Sequence of chain 1.WA:
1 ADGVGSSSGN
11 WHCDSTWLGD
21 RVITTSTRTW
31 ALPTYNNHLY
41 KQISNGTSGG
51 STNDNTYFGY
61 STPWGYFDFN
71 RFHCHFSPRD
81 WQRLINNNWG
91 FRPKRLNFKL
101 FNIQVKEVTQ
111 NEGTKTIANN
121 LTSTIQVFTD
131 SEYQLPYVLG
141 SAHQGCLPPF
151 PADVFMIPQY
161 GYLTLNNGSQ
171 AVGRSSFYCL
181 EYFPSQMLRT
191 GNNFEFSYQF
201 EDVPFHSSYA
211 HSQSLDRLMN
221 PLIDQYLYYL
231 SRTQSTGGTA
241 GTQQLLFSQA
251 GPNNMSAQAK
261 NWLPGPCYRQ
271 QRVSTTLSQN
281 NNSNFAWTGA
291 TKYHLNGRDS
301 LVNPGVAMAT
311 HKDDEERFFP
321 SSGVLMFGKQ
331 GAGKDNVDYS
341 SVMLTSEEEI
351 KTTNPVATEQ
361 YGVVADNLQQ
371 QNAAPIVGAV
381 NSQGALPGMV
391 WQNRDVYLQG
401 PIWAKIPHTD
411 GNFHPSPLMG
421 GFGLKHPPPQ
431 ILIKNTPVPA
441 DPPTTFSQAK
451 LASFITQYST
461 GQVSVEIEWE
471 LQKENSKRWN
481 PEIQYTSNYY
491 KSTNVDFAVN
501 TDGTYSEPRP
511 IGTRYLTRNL

Binding-site contacts:
Ligand atom C4 contacts residue ARG92 of chain 1.WA at 4.4 Å.
Ligand atom C6 contacts residue ARG92 of chain 1.WA at 4.0 Å.
Ligand atom C1' contacts residue PRO204 of chain 1.WA at 3.7 Å (hydrophobic).
Ligand atom C4' contacts residue VAL203 of chain 1.WA at 4.2 Å (hydrophobic).
Ligand atom C4' contacts residue DA1 of chain 1.BF at 3.9 Å.
Ligand atom C4' contacts residue PRO204 of chain 1.WA at 3.6 Å (hydrophobic).
Ligand atom O3' contacts residue DA1 of chain 1.BF at 1.6 Å.
Ligand atom O4' contacts residue ARG92 of chain 1.WA at 4.2 Å.
Ligand atom O5' contacts residue ASP202 of chain 1.WA at 4.4 Å.
Ligand atom C3' contacts residue DA1 of chain 1.BF at 2.6 Å.
Ligand atom C2' contacts residue PRO204 of chain 1.WA at 4.3 Å (hydrophobic).
Ligand atom O4' contacts residue PRO204 of chain 1.WA at 3.6 Å (h-bond).
Ligand atom N1 contacts residue ARG92 of chain 1.WA at 4.0 Å.
Ligand atom O4' contacts residue VAL203 of chain 1.WA at 3.6 Å.
Ligand atom C2 contacts residue ARG92 of chain 1.WA at 4.3 Å.
Ligand atom C5 contacts residue PHE205 of chain 1.WA at 4.2 Å (hydrophobic).
Ligand atom C2' contacts residue DA1 of chain 1.BF at 3.3 Å.
Ligand atom C5' contacts residue ASP202 of chain 1.WA at 4.0 Å.
Ligand atom C6 contacts residue PHE205 of chain 1.WA at 4.4 Å (hydrophobic).
Ligand atom C1' contacts residue VAL203 of chain 1.WA at 4.1 Å (hydrophobic).
Ligand atom C5' contacts residue PRO204 of chain 1.WA at 4.3 Å (hydrophobic).
Ligand atom C5 contacts residue ARG92 of chain 1.WA at 4.3 Å.
Ligand atom C1' contacts residue ARG92 of chain 1.WA at 4.4 Å.

A small-molecule ligand and the protein it binds are described below.
Small molecule (SMILES): Nc1ccn([C@H]2C[C@H](O)[C@@H](COP(=O)(O)O)O2)c(=O)n1